Sequence of chain 1.B:
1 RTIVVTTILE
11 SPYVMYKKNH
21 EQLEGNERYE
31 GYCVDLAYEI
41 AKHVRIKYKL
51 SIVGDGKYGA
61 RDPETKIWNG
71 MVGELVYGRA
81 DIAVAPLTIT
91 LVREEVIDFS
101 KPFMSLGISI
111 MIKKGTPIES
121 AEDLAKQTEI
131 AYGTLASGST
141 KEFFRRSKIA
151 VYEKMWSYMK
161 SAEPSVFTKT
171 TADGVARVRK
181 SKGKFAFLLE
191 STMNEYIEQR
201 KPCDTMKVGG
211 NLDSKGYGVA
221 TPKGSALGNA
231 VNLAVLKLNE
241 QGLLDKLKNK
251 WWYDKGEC

This protein binds this small molecule.
Small molecule (SMILES): C=C(C)[C@H]1CN[C@H](C(=O)O)[C@H]1CC(=O)O

Binding-site contacts:
Ligand atom OD2 contacts residue SER139 of chain 1.B at 3.0 Å (h-bond).
Ligand atom OD2 contacts residue THR140 of chain 1.B at 2.9 Å (h-bond).
Ligand atom N contacts residue PRO86 of chain 1.B at 2.8 Å (h-bond).
Ligand atom OXT contacts residue GLY138 of chain 1.B at 3.5 Å.
Ligand atom CB contacts residue GLU190 of chain 1.B at 3.8 Å.
Ligand atom CG1 contacts residue GLU190 of chain 1.B at 3.8 Å.
Ligand atom OD1 contacts residue GLU190 of chain 1.B at 3.8 Å.
Ligand atom N contacts residue THR88 of chain 1.B at 3.2 Å (h-bond).
Ligand atom C contacts residue ARG93 of chain 1.B at 3.4 Å.
Ligand atom CG1 contacts residue SER139 of chain 1.B at 4.0 Å.
Ligand atom CA contacts residue PRO86 of chain 1.B at 4.0 Å (hydrophobic).
Ligand atom O contacts residue LEU87 of chain 1.B at 3.6 Å.
Ligand atom CA contacts residue THR88 of chain 1.B at 3.1 Å.
Ligand atom CG2 contacts residue TYR58 of chain 1.B at 3.1 Å (hydrophobic).
Ligand atom CB1 contacts residue GLU190 of chain 1.B at 3.3 Å.
Ligand atom CD contacts residue TYR58 of chain 1.B at 3.8 Å (hydrophobic).
Ligand atom CD contacts residue GLU190 of chain 1.B at 3.3 Å.
Ligand atom CD1 contacts residue MET193 of chain 1.B at 3.8 Å (hydrophobic).
Ligand atom CD2 contacts residue SER137 of chain 1.B at 4.1 Å.
Ligand atom O contacts residue ARG93 of chain 1.B at 2.9 Å (salt-bridge).
Ligand atom CG1 contacts residue THR140 of chain 1.B at 2.9 Å.
Ligand atom OD1 contacts residue THR140 of chain 1.B at 2.2 Å (h-bond).
Ligand atom O contacts residue THR88 of chain 1.B at 2.8 Å (h-bond).
Ligand atom CD2 contacts residue TYR58 of chain 1.B at 3.4 Å (hydrophobic).
Ligand atom OXT contacts residue ARG93 of chain 1.B at 3.0 Å (salt-bridge).
Ligand atom OD2 contacts residue GLY138 of chain 1.B at 3.4 Å.
Ligand atom OXT contacts residue SER139 of chain 1.B at 3.1 Å (h-bond).
Ligand atom CA contacts residue GLU190 of chain 1.B at 3.4 Å.
Ligand atom C contacts residue SER139 of chain 1.B at 3.6 Å.
Ligand atom CG contacts residue TYR58 of chain 1.B at 3.7 Å (hydrophobic).
Ligand atom N contacts residue GLU190 of chain 1.B at 2.8 Å (salt-bridge).
Ligand atom N contacts residue TYR217 of chain 1.B at 4.1 Å.
Ligand atom CD contacts residue PRO86 of chain 1.B at 3.2 Å (hydrophobic).
Ligand atom O contacts residue PRO86 of chain 1.B at 3.4 Å (h-bond).
Ligand atom C contacts residue THR88 of chain 1.B at 3.2 Å.
Ligand atom CD contacts residue MET193 of chain 1.B at 3.7 Å (hydrophobic).
Ligand atom CD1 contacts residue GLU10 of chain 1.B at 3.4 Å.
Ligand atom CD1 contacts residue TYR58 of chain 1.B at 3.4 Å (hydrophobic).
Ligand atom O contacts residue TYR58 of chain 1.B at 4.0 Å.
Ligand atom CA contacts residue SER139 of chain 1.B at 3.5 Å.